A protein and the small-molecule ligand that binds it are described below.
Small molecule (SMILES): CC(=O)N[C@H]1[C@H](O[C@H]2[C@H](O)[C@@H](NC(C)=O)CO[C@@H]2CO)O[C@H](CO)[C@@H](O)[C@@H]1O

Binding-site contacts:
Ligand atom C7 contacts residue ASN799 of chain 1.C at 3.7 Å.
Ligand atom O6 contacts residue GLN802 of chain 1.C at 3.2 Å.
Ligand atom C6 contacts residue GLN802 of chain 1.C at 4.0 Å.
Ligand atom O5 contacts residue ASN799 of chain 1.C at 2.3 Å (h-bond).
Ligand atom O6 contacts residue GLN933 of chain 1.C at 4.1 Å.
Ligand atom N2 contacts residue ASN799 of chain 1.C at 3.0 Å (h-bond).
Ligand atom C3 contacts residue ASN799 of chain 1.C at 3.8 Å.
Ligand atom C2 contacts residue ASN799 of chain 1.C at 2.5 Å.
Ligand atom C8 contacts residue GLN802 of chain 1.C at 4.0 Å.
Ligand atom C5 contacts residue SER801 of chain 1.C at 3.9 Å.
Ligand atom C1 contacts residue ASN799 of chain 1.C at 1.4 Å.
Ligand atom O5 contacts residue SER801 of chain 1.C at 3.8 Å.
Ligand atom C1 contacts residue SER801 of chain 1.C at 3.4 Å.
Ligand atom C5 contacts residue ASN799 of chain 1.C at 3.7 Å.
Ligand atom O7 contacts residue ASN799 of chain 1.C at 4.0 Å.
Ligand atom C4 contacts residue ASN799 of chain 1.C at 4.2 Å.
Ligand atom C5 contacts residue GLN802 of chain 1.C at 3.8 Å.

Sequence of chain 1.C:
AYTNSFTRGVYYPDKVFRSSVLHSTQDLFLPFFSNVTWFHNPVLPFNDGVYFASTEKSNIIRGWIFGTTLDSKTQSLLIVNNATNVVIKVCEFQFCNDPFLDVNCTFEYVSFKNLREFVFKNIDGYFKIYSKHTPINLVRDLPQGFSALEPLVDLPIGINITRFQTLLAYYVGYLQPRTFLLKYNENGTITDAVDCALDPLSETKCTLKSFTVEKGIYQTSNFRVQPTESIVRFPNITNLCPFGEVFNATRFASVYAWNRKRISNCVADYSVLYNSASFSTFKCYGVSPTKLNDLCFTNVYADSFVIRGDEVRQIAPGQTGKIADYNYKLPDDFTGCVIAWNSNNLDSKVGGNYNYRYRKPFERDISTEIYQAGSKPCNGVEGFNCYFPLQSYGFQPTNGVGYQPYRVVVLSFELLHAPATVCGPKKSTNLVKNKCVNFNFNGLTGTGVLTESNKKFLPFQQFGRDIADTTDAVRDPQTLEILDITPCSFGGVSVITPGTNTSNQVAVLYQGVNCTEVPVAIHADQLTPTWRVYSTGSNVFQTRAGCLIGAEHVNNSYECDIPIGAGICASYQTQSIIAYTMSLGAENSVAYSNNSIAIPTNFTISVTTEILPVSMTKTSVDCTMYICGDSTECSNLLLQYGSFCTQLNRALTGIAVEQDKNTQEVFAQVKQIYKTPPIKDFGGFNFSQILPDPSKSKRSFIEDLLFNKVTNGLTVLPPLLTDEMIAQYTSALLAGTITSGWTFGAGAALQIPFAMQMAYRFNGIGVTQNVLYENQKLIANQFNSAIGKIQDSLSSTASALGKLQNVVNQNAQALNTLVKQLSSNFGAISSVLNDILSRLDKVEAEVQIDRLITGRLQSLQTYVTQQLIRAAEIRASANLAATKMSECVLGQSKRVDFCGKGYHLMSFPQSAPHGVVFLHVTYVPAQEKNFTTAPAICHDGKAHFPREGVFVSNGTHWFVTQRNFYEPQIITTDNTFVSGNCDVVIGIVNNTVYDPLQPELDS